This protein binds this small molecule.
Small molecule (SMILES): CCC1=C[C@H]2C[C@@H](C(=O)OC)C3=Nc4ccccc4C3CC[N+](=C1)C2

Binding-site contacts:
Ligand atom C20 contacts residue GLY84 of chain 1.F at 3.9 Å.
Ligand atom O2 contacts residue ALA83 of chain 1.F at 3.7 Å.
Ligand atom C7 contacts residue ALA83 of chain 1.F at 3.7 Å (hydrophobic).
Ligand atom C13 contacts residue ILE269 of chain 1.F at 3.7 Å (hydrophobic).
Ligand atom O2 contacts residue PRO174 of chain 1.F at 3.0 Å.
Ligand atom C9 contacts residue TYR226 of chain 1.F at 3.6 Å (hydrophobic).
Ligand atom C12 contacts residue TYR204 of chain 1.F at 3.8 Å (hydrophobic).
Ligand atom C16 contacts residue ILE269 of chain 1.F at 3.6 Å (hydrophobic).
Ligand atom C2 contacts residue HIS32 of chain 1.F at 3.5 Å.
Ligand atom C5 contacts residue TYR305 of chain 1.F at 3.6 Å (hydrophobic).
Ligand atom C4 contacts residue TYR305 of chain 1.F at 3.8 Å (hydrophobic).
Ligand atom C1 contacts residue TYR19 of chain 1.F at 3.5 Å (hydrophobic).
Ligand atom N1 contacts residue TYR305 of chain 1.F at 2.9 Å (h-bond).
Ligand atom C17 contacts residue ILE269 of chain 1.F at 3.6 Å (hydrophobic).
Ligand atom N2 contacts residue TYR19 of chain 1.F at 3.9 Å.
Ligand atom C4 contacts residue ALA83 of chain 1.F at 3.3 Å (hydrophobic).
Ligand atom C21 contacts residue PRO174 of chain 1.F at 3.8 Å (hydrophobic).
Ligand atom C1 contacts residue ALA83 of chain 1.F at 3.9 Å (hydrophobic).
Ligand atom O2 contacts residue SER173 of chain 1.F at 3.6 Å.
Ligand atom C3 contacts residue HIS32 of chain 1.F at 3.7 Å.
Ligand atom C10 contacts residue TYR226 of chain 1.F at 3.6 Å (hydrophobic).
Ligand atom C4 contacts residue PHE94 of chain 1.F at 3.8 Å (hydrophobic).
Ligand atom N2 contacts residue ILE269 of chain 1.F at 3.9 Å.
Ligand atom C6 contacts residue ALA83 of chain 1.F at 3.6 Å (hydrophobic).
Ligand atom C20 contacts residue PRO174 of chain 1.F at 3.6 Å (hydrophobic).
Ligand atom C1 contacts residue LEU87 of chain 1.F at 3.8 Å (hydrophobic).
Ligand atom C21 contacts residue TYR206 of chain 1.F at 3.3 Å (hydrophobic).
Ligand atom C5 contacts residue ALA83 of chain 1.F at 3.3 Å (hydrophobic).
Ligand atom C2 contacts residue ALA83 of chain 1.F at 3.9 Å (hydrophobic).
Ligand atom C8 contacts residue ALA83 of chain 1.F at 3.8 Å (hydrophobic).
Ligand atom C18 contacts residue ASN222 of chain 1.F at 3.2 Å.
Ligand atom C10 contacts residue TYR19 of chain 1.F at 3.4 Å (hydrophobic).
Ligand atom O2 contacts residue GLY84 of chain 1.F at 2.8 Å (h-bond).
Ligand atom C11 contacts residue SER173 of chain 1.F at 3.4 Å.
Ligand atom N1 contacts residue ALA83 of chain 1.F at 3.4 Å.
Ligand atom C17 contacts residue PHE306 of chain 1.F at 3.9 Å (hydrophobic).
Ligand atom N1 contacts residue SER173 of chain 1.F at 3.9 Å.
Ligand atom C20 contacts residue SER173 of chain 1.F at 3.5 Å.
Ligand atom C19 contacts residue PHE219 of chain 1.F at 3.4 Å (hydrophobic).
Ligand atom C3 contacts residue ALA83 of chain 1.F at 3.6 Å (hydrophobic).

Sequence of chain 1.F:
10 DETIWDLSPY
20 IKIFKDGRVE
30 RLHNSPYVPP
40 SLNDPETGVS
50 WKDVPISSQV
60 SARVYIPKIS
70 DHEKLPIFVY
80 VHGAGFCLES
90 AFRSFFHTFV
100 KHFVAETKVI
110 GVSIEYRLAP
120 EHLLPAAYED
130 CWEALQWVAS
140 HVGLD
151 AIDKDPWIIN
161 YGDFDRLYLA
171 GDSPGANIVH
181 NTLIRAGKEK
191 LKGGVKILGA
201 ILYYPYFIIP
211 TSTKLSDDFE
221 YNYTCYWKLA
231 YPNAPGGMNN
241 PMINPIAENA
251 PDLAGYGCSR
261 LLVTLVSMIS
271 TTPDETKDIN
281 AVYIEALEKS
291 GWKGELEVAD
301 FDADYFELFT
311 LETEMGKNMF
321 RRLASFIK